The protein below binds the small molecule below.
Small molecule (SMILES): Cc1cc(C)c(NC(=O)[C@H]2C[C@@H]3CC[C@H]2C3)c(C)c1

Sequence of chain 1.E:
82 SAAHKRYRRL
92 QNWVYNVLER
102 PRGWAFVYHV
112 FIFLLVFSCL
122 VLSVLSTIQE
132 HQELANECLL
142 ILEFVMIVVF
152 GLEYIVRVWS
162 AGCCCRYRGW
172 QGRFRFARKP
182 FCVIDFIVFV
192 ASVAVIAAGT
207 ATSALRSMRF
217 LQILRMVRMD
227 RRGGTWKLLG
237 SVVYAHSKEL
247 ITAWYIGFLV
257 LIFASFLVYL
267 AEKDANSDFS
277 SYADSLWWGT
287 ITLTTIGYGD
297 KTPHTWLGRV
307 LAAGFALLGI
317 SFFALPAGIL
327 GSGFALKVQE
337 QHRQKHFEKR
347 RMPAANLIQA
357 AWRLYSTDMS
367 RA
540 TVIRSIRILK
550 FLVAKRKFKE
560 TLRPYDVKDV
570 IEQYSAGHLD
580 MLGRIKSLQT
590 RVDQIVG

Sequence of chain 1.C:
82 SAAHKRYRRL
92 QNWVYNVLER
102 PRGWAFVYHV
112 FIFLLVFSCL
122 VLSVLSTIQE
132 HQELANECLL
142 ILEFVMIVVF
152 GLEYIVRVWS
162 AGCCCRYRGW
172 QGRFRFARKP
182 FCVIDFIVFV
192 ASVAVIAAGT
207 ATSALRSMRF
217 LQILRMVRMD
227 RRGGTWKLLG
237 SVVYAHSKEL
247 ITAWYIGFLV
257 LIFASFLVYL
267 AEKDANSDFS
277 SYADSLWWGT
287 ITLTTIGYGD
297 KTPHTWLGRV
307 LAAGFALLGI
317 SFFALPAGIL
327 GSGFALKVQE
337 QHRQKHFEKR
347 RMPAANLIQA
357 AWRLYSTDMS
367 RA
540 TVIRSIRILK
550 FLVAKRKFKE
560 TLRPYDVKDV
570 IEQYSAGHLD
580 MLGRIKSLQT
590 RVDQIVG

Binding-site contacts:
Ligand atom C10 contacts residue SER317 of chain 1.E at 4.1 Å.
Ligand atom C04 contacts residue LEU326 of chain 1.C at 3.6 Å (hydrophobic).
Ligand atom C10 contacts residue LEU313 of chain 1.E at 4.5 Å (hydrophobic).
Ligand atom C12 contacts residue LEU313 of chain 1.E at 4.0 Å (hydrophobic).
Ligand atom C10 contacts residue PRO322 of chain 1.C at 3.8 Å (hydrophobic).
Ligand atom C17 contacts residue PHE319 of chain 1.C at 3.8 Å (hydrophobic).
Ligand atom C16 contacts residue TRP250 of chain 1.C at 3.9 Å (hydrophobic).
Ligand atom C12 contacts residue TRP250 of chain 1.C at 4.1 Å (hydrophobic).
Ligand atom C07 contacts residue LEU326 of chain 1.C at 3.3 Å (hydrophobic).
Ligand atom C17 contacts residue SER317 of chain 1.E at 3.4 Å.
Ligand atom C18 contacts residue LEU313 of chain 1.E at 4.5 Å (hydrophobic).
Ligand atom C13 contacts residue TRP250 of chain 1.C at 3.7 Å (hydrophobic).
Ligand atom O01 contacts residue TRP250 of chain 1.C at 2.4 Å (h-bond).
Ligand atom C11 contacts residue LEU313 of chain 1.E at 3.5 Å (hydrophobic).
Ligand atom C13 contacts residue LEU313 of chain 1.E at 4.2 Å (hydrophobic).
Ligand atom C09 contacts residue PHE318 of chain 1.E at 3.5 Å (hydrophobic).
Ligand atom C17 contacts residue PRO322 of chain 1.C at 3.4 Å (hydrophobic).
Ligand atom C14 contacts residue PHE319 of chain 1.C at 3.9 Å (hydrophobic).
Ligand atom C19 contacts residue TRP250 of chain 1.C at 3.9 Å (hydrophobic).
Ligand atom C14 contacts residue TRP250 of chain 1.C at 4.1 Å (hydrophobic).
Ligand atom C09 contacts residue LEU326 of chain 1.C at 3.9 Å (hydrophobic).
Ligand atom N02 contacts residue LEU313 of chain 1.E at 3.2 Å (h-bond).
Ligand atom C07 contacts residue PRO322 of chain 1.C at 3.8 Å (hydrophobic).
Ligand atom C06 contacts residue PRO322 of chain 1.C at 4.1 Å (hydrophobic).
Ligand atom C11 contacts residue TRP250 of chain 1.C at 3.8 Å (hydrophobic).
Ligand atom C08 contacts residue PHE318 of chain 1.E at 3.8 Å (hydrophobic).
Ligand atom C06 contacts residue SER317 of chain 1.E at 4.0 Å.
Ligand atom O01 contacts residue PRO322 of chain 1.C at 3.3 Å.
Ligand atom N02 contacts residue SER317 of chain 1.E at 4.0 Å.
Ligand atom C10 contacts residue TRP250 of chain 1.C at 3.5 Å (hydrophobic).
Ligand atom C05 contacts residue TRP250 of chain 1.C at 4.1 Å (hydrophobic).
Ligand atom C19 contacts residue PHE319 of chain 1.C at 3.8 Å (hydrophobic).
Ligand atom C03 contacts residue LEU314 of chain 1.E at 4.5 Å (hydrophobic).
Ligand atom N02 contacts residue TRP250 of chain 1.C at 4.1 Å.
Ligand atom C17 contacts residue LEU313 of chain 1.E at 4.2 Å (hydrophobic).
Ligand atom C12 contacts residue PRO322 of chain 1.C at 4.0 Å (hydrophobic).
Ligand atom C18 contacts residue TRP250 of chain 1.C at 4.1 Å (hydrophobic).
Ligand atom C16 contacts residue PHE319 of chain 1.C at 4.2 Å (hydrophobic).
Ligand atom C15 contacts residue TRP250 of chain 1.C at 3.7 Å (hydrophobic).
Ligand atom C08 contacts residue LEU314 of chain 1.E at 3.5 Å (hydrophobic).